Sequence of chain 2.A:
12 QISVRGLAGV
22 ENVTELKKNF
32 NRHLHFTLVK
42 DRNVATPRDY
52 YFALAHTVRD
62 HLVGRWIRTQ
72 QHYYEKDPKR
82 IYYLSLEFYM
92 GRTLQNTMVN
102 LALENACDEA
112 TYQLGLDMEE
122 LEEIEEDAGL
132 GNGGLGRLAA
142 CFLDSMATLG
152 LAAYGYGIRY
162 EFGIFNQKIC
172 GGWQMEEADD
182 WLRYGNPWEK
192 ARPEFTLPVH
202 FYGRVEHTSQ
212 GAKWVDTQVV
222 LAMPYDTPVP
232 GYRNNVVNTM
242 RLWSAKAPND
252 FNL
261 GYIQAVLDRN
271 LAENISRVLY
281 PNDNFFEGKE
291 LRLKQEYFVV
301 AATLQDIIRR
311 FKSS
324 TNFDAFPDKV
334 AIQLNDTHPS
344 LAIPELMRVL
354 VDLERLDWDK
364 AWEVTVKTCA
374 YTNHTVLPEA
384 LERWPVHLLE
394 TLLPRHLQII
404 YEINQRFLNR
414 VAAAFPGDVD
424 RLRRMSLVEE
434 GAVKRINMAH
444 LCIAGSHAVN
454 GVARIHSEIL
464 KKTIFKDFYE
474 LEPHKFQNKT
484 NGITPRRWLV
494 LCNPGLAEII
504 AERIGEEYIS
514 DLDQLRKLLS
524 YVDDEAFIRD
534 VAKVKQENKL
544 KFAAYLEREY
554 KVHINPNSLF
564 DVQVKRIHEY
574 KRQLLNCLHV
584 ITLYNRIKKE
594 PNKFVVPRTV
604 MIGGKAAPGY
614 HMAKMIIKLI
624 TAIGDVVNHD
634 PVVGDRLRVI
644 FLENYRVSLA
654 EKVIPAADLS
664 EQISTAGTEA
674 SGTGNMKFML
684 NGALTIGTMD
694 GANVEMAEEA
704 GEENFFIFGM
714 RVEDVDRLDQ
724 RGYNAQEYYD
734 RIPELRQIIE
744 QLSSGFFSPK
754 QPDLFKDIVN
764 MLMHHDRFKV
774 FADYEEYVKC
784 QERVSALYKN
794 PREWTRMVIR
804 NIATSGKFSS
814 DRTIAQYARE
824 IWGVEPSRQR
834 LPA

Binding-site contacts:
Ligand atom O3P contacts residue ARG309 of chain 1.A at 3.6 Å (salt-bridge).
Ligand atom C8 contacts residue TYR75 of chain 1.A at 3.6 Å (hydrophobic).
Ligand atom N1 contacts residue TYR75 of chain 1.A at 3.8 Å.
Ligand atom C2 contacts residue VAL45 of chain 2.A at 4.0 Å (hydrophobic).
Ligand atom C2' contacts residue VAL45 of chain 2.A at 3.8 Å (hydrophobic).
Ligand atom O3' contacts residue VAL45 of chain 2.A at 4.2 Å.
Ligand atom C5' contacts residue GLN71 of chain 1.A at 4.0 Å.
Ligand atom C2 contacts residue TYR75 of chain 1.A at 3.9 Å (hydrophobic).
Ligand atom C3' contacts residue VAL45 of chain 2.A at 4.1 Å (hydrophobic).
Ligand atom C2' contacts residue ASP42 of chain 2.A at 4.4 Å.
Ligand atom C4 contacts residue VAL45 of chain 2.A at 3.6 Å (hydrophobic).
Ligand atom O2P contacts residue ARG309 of chain 1.A at 2.9 Å (salt-bridge).
Ligand atom O2' contacts residue ASP42 of chain 2.A at 3.8 Å.
Ligand atom C6 contacts residue VAL45 of chain 2.A at 4.3 Å (hydrophobic).
Ligand atom N3 contacts residue VAL45 of chain 2.A at 3.7 Å.
Ligand atom N9 contacts residue VAL45 of chain 2.A at 4.0 Å.
Ligand atom O3P contacts residue ARG310 of chain 1.A at 2.8 Å (salt-bridge).
Ligand atom O2' contacts residue GLN72 of chain 1.A at 3.4 Å.
Ligand atom O1P contacts residue ARG310 of chain 1.A at 3.0 Å (salt-bridge).
Ligand atom C4 contacts residue TYR75 of chain 1.A at 3.7 Å (hydrophobic).
Ligand atom O3P contacts residue ARG242 of chain 1.A at 4.4 Å.
Ligand atom O4' contacts residue TYR75 of chain 1.A at 3.6 Å.
Ligand atom C6 contacts residue TYR75 of chain 1.A at 3.5 Å (hydrophobic).
Ligand atom N7 contacts residue TYR75 of chain 1.A at 3.6 Å.
Ligand atom N3 contacts residue TYR75 of chain 1.A at 3.7 Å.
Ligand atom N7 contacts residue VAL45 of chain 2.A at 4.5 Å.
Ligand atom C1' contacts residue TYR75 of chain 1.A at 3.8 Å (hydrophobic).
Ligand atom P contacts residue ARG310 of chain 1.A at 3.7 Å.
Ligand atom P contacts residue ARG309 of chain 1.A at 4.0 Å.
Ligand atom O6 contacts residue TYR75 of chain 1.A at 3.7 Å.
Ligand atom C5 contacts residue VAL45 of chain 2.A at 4.0 Å (hydrophobic).
Ligand atom C5 contacts residue TYR75 of chain 1.A at 3.6 Å (hydrophobic).
Ligand atom O2P contacts residue ARG310 of chain 1.A at 4.4 Å.
Ligand atom N9 contacts residue TYR75 of chain 1.A at 3.7 Å.
Ligand atom O4' contacts residue GLN71 of chain 1.A at 3.9 Å.
Ligand atom C2 contacts residue ASN44 of chain 2.A at 4.5 Å.
Ligand atom N1 contacts residue VAL45 of chain 2.A at 4.3 Å.

Sequence of chain 1.A:
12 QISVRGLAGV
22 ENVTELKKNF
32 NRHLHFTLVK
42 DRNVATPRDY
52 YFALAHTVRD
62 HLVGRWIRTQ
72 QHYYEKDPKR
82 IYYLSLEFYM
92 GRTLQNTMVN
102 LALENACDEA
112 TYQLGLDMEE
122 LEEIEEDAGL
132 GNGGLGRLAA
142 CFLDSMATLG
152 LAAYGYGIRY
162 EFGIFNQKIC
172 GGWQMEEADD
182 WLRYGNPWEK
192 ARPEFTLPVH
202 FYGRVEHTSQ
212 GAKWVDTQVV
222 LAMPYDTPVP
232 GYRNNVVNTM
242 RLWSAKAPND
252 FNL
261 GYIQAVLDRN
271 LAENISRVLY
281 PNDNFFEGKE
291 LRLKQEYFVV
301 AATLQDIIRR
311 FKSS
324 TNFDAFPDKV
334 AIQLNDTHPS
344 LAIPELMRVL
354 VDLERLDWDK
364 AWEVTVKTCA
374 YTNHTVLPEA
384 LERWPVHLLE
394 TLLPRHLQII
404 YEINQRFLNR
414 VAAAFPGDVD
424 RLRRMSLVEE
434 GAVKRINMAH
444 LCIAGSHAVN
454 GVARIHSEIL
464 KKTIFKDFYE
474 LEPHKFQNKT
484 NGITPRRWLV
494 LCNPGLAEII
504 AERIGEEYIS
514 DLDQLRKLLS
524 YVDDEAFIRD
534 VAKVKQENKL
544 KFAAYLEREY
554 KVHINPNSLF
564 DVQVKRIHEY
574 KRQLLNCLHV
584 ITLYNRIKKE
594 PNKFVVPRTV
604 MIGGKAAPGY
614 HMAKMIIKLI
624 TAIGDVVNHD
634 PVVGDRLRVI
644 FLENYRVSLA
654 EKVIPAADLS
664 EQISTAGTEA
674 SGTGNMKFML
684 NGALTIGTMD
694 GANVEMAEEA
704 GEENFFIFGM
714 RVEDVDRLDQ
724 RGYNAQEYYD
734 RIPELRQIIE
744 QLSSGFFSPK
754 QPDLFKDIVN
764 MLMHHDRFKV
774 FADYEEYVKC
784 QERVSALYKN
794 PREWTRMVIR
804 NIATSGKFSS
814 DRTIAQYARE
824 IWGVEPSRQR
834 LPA

The small molecule below binds the protein below.
Small molecule (SMILES): O=c1[nH]cnc2c1ncn2[C@@H]1O[C@H](COP(=O)(O)O)[C@@H](O)[C@H]1O